Sequence of chain 36.C:
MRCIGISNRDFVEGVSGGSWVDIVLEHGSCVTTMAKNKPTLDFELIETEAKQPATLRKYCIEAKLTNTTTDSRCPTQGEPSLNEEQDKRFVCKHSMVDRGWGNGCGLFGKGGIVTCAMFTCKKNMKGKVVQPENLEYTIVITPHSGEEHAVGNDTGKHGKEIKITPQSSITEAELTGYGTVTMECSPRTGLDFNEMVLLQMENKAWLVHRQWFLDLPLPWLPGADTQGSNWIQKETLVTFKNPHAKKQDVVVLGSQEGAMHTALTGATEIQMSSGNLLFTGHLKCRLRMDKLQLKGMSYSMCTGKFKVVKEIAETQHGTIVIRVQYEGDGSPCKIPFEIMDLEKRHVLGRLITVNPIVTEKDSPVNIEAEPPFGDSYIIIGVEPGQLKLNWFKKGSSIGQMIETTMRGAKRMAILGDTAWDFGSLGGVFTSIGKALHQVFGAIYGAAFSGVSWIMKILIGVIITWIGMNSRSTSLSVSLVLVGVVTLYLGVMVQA

Binding-site contacts:
Ligand atom C3 contacts residue ASN67 of chain 36.C at 3.8 Å.
Ligand atom O6 contacts residue ASN67 of chain 36.C at 3.7 Å.
Ligand atom C8 contacts residue MET118 of chain 36.C at 4.0 Å (hydrophobic).
Ligand atom C5 contacts residue ASN67 of chain 36.C at 3.8 Å.
Ligand atom C8 contacts residue PHE90 of chain 36.C at 3.6 Å (hydrophobic).
Ligand atom C1 contacts residue ASN67 of chain 36.C at 1.4 Å.
Ligand atom C7 contacts residue PHE90 of chain 36.C at 4.3 Å (hydrophobic).
Ligand atom C7 contacts residue ASN67 of chain 36.C at 3.7 Å.
Ligand atom O7 contacts residue ASN67 of chain 36.C at 4.1 Å.
Ligand atom N2 contacts residue ASN67 of chain 36.C at 2.8 Å (h-bond).
Ligand atom C2 contacts residue ASN67 of chain 36.C at 2.4 Å.
Ligand atom C4 contacts residue ASN67 of chain 36.C at 4.3 Å.
Ligand atom C8 contacts residue ARG89 of chain 36.C at 4.1 Å.
Ligand atom O5 contacts residue ASN67 of chain 36.C at 2.5 Å (h-bond).

A small-molecule ligand and the protein it binds are described below.
Small molecule (SMILES): CC(=O)N[C@@H]1[C@@H](O)[C@H](O)[C@@H](CO)O[C@H]1O